Binding-site contacts:
Ligand atom O5' contacts residue TYR183 of chain 1.IA at 4.0 Å.
Ligand atom O6 contacts residue TYR125 of chain 1.IA at 4.2 Å.
Ligand atom O6 contacts residue LYS67 of chain 1.IA at 4.1 Å.
Ligand atom OP2 contacts residue TYR121 of chain 1.IA at 3.1 Å.
Ligand atom P contacts residue ARG112 of chain 1.HA at 3.9 Å.
Ligand atom O6 contacts residue SER123 of chain 1.IA at 3.9 Å.
Ligand atom P contacts residue THR114 of chain 1.HA at 3.2 Å.
Ligand atom N2 contacts residue TYR125 of chain 1.IA at 3.8 Å.
Ligand atom C4 contacts residue TYR125 of chain 1.IA at 4.0 Å (hydrophobic).
Ligand atom O3' contacts residue THR114 of chain 1.HA at 3.7 Å.
Ligand atom C3' contacts residue TYR183 of chain 1.IA at 3.7 Å (hydrophobic).
Ligand atom C5' contacts residue TRP71 of chain 1.IA at 3.7 Å (hydrophobic).
Ligand atom C2' contacts residue TYR183 of chain 1.IA at 3.9 Å (hydrophobic).
Ligand atom N7 contacts residue LYS67 of chain 1.IA at 3.0 Å (salt-bridge).
Ligand atom N3 contacts residue TYR125 of chain 1.IA at 3.8 Å.
Ligand atom C6 contacts residue LYS67 of chain 1.IA at 3.8 Å.
Ligand atom C8 contacts residue TYR183 of chain 1.IA at 3.7 Å (hydrophobic).
Ligand atom C3' contacts residue ARG13 of chain 1.IA at 4.1 Å.
Ligand atom P contacts residue ARG13 of chain 1.IA at 3.4 Å.
Ligand atom C5 contacts residue LYS67 of chain 1.IA at 4.0 Å.
Ligand atom OP2 contacts residue ARG112 of chain 1.HA at 2.5 Å (salt-bridge).
Ligand atom C8 contacts residue LYS67 of chain 1.IA at 3.3 Å.
Ligand atom OP1 contacts residue TRP71 of chain 1.IA at 3.4 Å.
Ligand atom OP2 contacts residue ARG13 of chain 1.IA at 2.2 Å (salt-bridge).
Ligand atom C2' contacts residue LYS67 of chain 1.IA at 3.7 Å.
Ligand atom C2 contacts residue TYR125 of chain 1.IA at 3.7 Å (hydrophobic).
Ligand atom N1 contacts residue TYR125 of chain 1.IA at 4.0 Å.
Ligand atom C2' contacts residue TYR125 of chain 1.IA at 3.8 Å (hydrophobic).
Ligand atom OP1 contacts residue ARG13 of chain 1.IA at 3.9 Å.
Ligand atom O3' contacts residue ARG13 of chain 1.IA at 4.0 Å.
Ligand atom OP1 contacts residue LYS6 of chain 1.WA at 4.1 Å.
Ligand atom O3' contacts residue ASN11 of chain 1.IA at 3.5 Å (h-bond).
Ligand atom C5 contacts residue TYR125 of chain 1.IA at 4.0 Å (hydrophobic).
Ligand atom OP2 contacts residue THR114 of chain 1.HA at 2.3 Å (h-bond).
Ligand atom OP2 contacts residue TYR183 of chain 1.IA at 3.2 Å.
Ligand atom N9 contacts residue TYR125 of chain 1.IA at 4.0 Å.
Ligand atom C6 contacts residue TYR125 of chain 1.IA at 4.0 Å (hydrophobic).
Ligand atom OP1 contacts residue THR114 of chain 1.HA at 3.4 Å (h-bond).
Ligand atom O5' contacts residue ARG112 of chain 1.HA at 4.2 Å.
Ligand atom C4' contacts residue ASN11 of chain 1.IA at 4.2 Å.

This protein binds this small molecule.
Small molecule (SMILES): Nc1ccn([C@H]2C[C@H](O[P](=O)(O)OC[C@H]3O[C@@H](n4ccc(N)nc4=O)C[C@@H]3O[P](=O)(O)OC[C@H]3O[C@@H](n4cnc5c(=O)[nH]c(N)nc54)C[C@@H]3O[P](=O)(O)OC[C@H]3O[C@@H](n4cnc5c(=O)[nH]c(N)nc54)C[C@@H]3O)[C@@H](COP(=O)=O)O2)c(=O)n1

Sequence of chain 1.IA:
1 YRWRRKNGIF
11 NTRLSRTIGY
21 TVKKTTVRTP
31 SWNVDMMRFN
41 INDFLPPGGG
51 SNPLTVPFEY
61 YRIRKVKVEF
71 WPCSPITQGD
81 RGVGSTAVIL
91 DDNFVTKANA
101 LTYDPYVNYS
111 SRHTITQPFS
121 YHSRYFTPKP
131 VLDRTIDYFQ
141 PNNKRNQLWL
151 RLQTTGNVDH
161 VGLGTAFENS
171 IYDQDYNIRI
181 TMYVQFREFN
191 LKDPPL

Sequence of chain 1.WA:
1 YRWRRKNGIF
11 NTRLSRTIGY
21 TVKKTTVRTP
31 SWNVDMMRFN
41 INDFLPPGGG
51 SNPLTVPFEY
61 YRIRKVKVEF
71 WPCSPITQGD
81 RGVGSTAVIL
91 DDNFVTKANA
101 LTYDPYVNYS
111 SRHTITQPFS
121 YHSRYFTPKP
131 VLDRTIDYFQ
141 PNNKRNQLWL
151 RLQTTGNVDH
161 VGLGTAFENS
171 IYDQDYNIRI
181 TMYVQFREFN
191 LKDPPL

Sequence of chain 1.HA:
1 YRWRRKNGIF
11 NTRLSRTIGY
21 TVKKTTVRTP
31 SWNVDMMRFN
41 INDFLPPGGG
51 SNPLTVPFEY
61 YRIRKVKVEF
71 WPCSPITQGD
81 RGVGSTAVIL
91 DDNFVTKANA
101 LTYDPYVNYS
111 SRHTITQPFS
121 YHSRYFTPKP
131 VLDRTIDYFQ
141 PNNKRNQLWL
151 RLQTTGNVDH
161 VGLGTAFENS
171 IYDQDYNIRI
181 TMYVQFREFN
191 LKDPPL